Binding-site contacts:
Ligand atom C07 contacts residue PHE288 of chain 1.A at 3.8 Å (hydrophobic).
Ligand atom F13 contacts residue GLN182 of chain 1.A at 3.8 Å.
Ligand atom C26 contacts residue H4B1 of chain 1.D at 3.1 Å.
Ligand atom N02 contacts residue TRP291 of chain 1.A at 2.7 Å (h-bond).
Ligand atom C14 contacts residue GLN182 of chain 1.A at 3.2 Å.
Ligand atom C08 contacts residue HEM1 of chain 1.C at 3.7 Å.
Ligand atom C15 contacts residue GLN182 of chain 1.A at 3.3 Å.
Ligand atom C02 contacts residue PRO269 of chain 1.A at 3.8 Å (hydrophobic).
Ligand atom C16 contacts residue HEM1 of chain 1.C at 3.9 Å.
Ligand atom C25 contacts residue H4B1 of chain 1.D at 3.7 Å.
Ligand atom N02 contacts residue HEM1 of chain 1.C at 3.4 Å.
Ligand atom C24 contacts residue MET40 of chain 1.A at 3.9 Å (hydrophobic).
Ligand atom C08 contacts residue GLU296 of chain 1.A at 3.5 Å.
Ligand atom C07 contacts residue HEM1 of chain 1.C at 3.3 Å.
Ligand atom C03 contacts residue TRP291 of chain 1.A at 3.8 Å (hydrophobic).
Ligand atom C17 contacts residue GLN182 of chain 1.A at 3.3 Å.
Ligand atom C04 contacts residue HEM1 of chain 1.C at 3.8 Å.
Ligand atom C14 contacts residue ARG185 of chain 1.A at 3.7 Å.
Ligand atom C09 contacts residue GLU296 of chain 1.A at 3.5 Å.
Ligand atom C05 contacts residue VAL271 of chain 1.A at 3.8 Å (hydrophobic).
Ligand atom N02 contacts residue GLU296 of chain 1.A at 2.6 Å (salt-bridge).
Ligand atom N01 contacts residue GLU296 of chain 1.A at 2.7 Å (salt-bridge).
Ligand atom C26 contacts residue HEM1 of chain 1.C at 3.4 Å.
Ligand atom C25 contacts residue MET40 of chain 1.A at 3.9 Å (hydrophobic).
Ligand atom C03 contacts residue HEM1 of chain 1.C at 3.2 Å.
Ligand atom C03 contacts residue PRO269 of chain 1.A at 3.7 Å (hydrophobic).
Ligand atom C02 contacts residue HEM1 of chain 1.C at 3.6 Å.
Ligand atom C13 contacts residue GLN182 of chain 1.A at 3.5 Å.
Ligand atom N02 contacts residue MET293 of chain 1.A at 3.9 Å.
Ligand atom C09 contacts residue PRO269 of chain 1.A at 3.9 Å (hydrophobic).
Ligand atom C07 contacts residue GLY290 of chain 1.A at 3.4 Å.
Ligand atom F13 contacts residue TYR266 of chain 1.A at 3.2 Å.
Ligand atom C06 contacts residue GLU296 of chain 1.A at 3.5 Å.
Ligand atom C12 contacts residue TYR292 of chain 1.A at 3.9 Å (hydrophobic).
Ligand atom F13 contacts residue ARG185 of chain 1.A at 3.1 Å.
Ligand atom C07 contacts residue SER289 of chain 1.A at 3.8 Å.
Ligand atom C02 contacts residue TRP291 of chain 1.A at 3.6 Å (hydrophobic).
Ligand atom C02 contacts residue GLU296 of chain 1.A at 3.4 Å.
Ligand atom C12 contacts residue GLN182 of chain 1.A at 3.8 Å.
Ligand atom N02 contacts residue TYR292 of chain 1.A at 3.6 Å.

A small-molecule ligand and the protein it binds are described below.
Small molecule (SMILES): Cc1cc(N)nc(CCc2cc(F)cc(CC[C@@H]3CCCN3C)c2)c1

Sequence of chain 1.A:
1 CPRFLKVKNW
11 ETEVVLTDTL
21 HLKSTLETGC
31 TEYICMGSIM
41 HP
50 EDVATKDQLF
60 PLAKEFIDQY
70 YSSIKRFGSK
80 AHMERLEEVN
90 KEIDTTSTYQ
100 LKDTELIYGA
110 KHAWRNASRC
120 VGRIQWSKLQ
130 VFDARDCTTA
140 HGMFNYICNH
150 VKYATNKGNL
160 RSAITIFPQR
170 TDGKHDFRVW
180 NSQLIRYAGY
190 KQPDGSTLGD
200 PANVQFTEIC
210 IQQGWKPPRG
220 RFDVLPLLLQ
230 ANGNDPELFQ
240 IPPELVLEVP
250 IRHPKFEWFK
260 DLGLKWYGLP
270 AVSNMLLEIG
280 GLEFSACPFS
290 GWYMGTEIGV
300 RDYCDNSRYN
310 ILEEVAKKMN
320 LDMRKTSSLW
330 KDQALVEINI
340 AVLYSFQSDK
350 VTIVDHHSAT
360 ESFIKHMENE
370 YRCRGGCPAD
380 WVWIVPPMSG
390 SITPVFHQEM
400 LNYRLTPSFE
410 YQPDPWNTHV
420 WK